Sequence of chain 1.B:
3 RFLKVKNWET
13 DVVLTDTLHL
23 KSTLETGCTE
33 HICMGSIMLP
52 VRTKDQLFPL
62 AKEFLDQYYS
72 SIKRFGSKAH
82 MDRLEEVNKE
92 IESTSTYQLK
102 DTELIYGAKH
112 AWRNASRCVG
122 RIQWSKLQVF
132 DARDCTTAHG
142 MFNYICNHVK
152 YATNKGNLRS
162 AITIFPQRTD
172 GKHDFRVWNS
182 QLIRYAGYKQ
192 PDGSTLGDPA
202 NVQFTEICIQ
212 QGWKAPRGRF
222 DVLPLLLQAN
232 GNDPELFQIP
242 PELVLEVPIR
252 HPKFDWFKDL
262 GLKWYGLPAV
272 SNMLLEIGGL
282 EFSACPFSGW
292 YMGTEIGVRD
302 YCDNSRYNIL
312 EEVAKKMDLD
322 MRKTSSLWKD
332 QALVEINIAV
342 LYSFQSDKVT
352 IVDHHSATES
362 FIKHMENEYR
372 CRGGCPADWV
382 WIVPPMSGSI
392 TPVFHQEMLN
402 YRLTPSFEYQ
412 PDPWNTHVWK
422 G

Binding-site contacts:
Ligand atom C12 contacts residue GLN182 of chain 1.B at 3.5 Å.
Ligand atom C15 contacts residue HEM1 of chain 1.H at 4.0 Å.
Ligand atom C08 contacts residue GLU296 of chain 1.B at 3.3 Å.
Ligand atom F13 contacts residue ARG185 of chain 1.B at 2.8 Å.
Ligand atom F13 contacts residue GLN182 of chain 1.B at 3.4 Å.
Ligand atom C02 contacts residue TRP291 of chain 1.B at 3.6 Å (hydrophobic).
Ligand atom N02 contacts residue HEM1 of chain 1.H at 3.2 Å.
Ligand atom C07 contacts residue SER289 of chain 1.B at 3.8 Å.
Ligand atom C05 contacts residue VAL271 of chain 1.B at 3.9 Å (hydrophobic).
Ligand atom C16 contacts residue HEM1 of chain 1.H at 3.6 Å.
Ligand atom C07 contacts residue PRO269 of chain 1.B at 3.9 Å (hydrophobic).
Ligand atom C04 contacts residue PRO269 of chain 1.B at 4.0 Å (hydrophobic).
Ligand atom N02 contacts residue GLU296 of chain 1.B at 2.7 Å (salt-bridge).
Ligand atom C14 contacts residue GLN182 of chain 1.B at 3.3 Å.
Ligand atom N01 contacts residue PRO269 of chain 1.B at 3.9 Å.
Ligand atom N02 contacts residue TRP291 of chain 1.B at 2.6 Å (h-bond).
Ligand atom C03 contacts residue HEM1 of chain 1.H at 3.2 Å.
Ligand atom C08 contacts residue HEM1 of chain 1.H at 3.9 Å.
Ligand atom C06 contacts residue GLU296 of chain 1.B at 3.4 Å.
Ligand atom C13 contacts residue GLN182 of chain 1.B at 3.3 Å.
Ligand atom C07 contacts residue HEM1 of chain 1.H at 3.5 Å.
Ligand atom C13 contacts residue ARG185 of chain 1.B at 3.9 Å.
Ligand atom C04 contacts residue HEM1 of chain 1.H at 3.9 Å.
Ligand atom C14 contacts residue ARG185 of chain 1.B at 3.4 Å.
Ligand atom C07 contacts residue PHE288 of chain 1.B at 3.7 Å (hydrophobic).
Ligand atom C03 contacts residue PRO269 of chain 1.B at 3.8 Å (hydrophobic).
Ligand atom N02 contacts residue TYR292 of chain 1.B at 3.7 Å.
Ligand atom C07 contacts residue GLY290 of chain 1.B at 3.5 Å.
Ligand atom C09 contacts residue GLU296 of chain 1.B at 3.5 Å.
Ligand atom C09 contacts residue PRO269 of chain 1.B at 3.9 Å (hydrophobic).
Ligand atom C18 contacts residue GLN182 of chain 1.B at 3.6 Å.
Ligand atom C15 contacts residue GLN182 of chain 1.B at 3.5 Å.
Ligand atom C02 contacts residue GLU296 of chain 1.B at 3.5 Å.
Ligand atom C21 contacts residue MET40 of chain 1.B at 3.7 Å (hydrophobic).
Ligand atom C03 contacts residue TRP291 of chain 1.B at 3.9 Å (hydrophobic).
Ligand atom F13 contacts residue TYR266 of chain 1.B at 3.2 Å.
Ligand atom C02 contacts residue HEM1 of chain 1.H at 3.5 Å.
Ligand atom C17 contacts residue HEM1 of chain 1.H at 3.4 Å.
Ligand atom N01 contacts residue GLU296 of chain 1.B at 2.7 Å (salt-bridge).
Ligand atom C02 contacts residue PRO269 of chain 1.B at 3.8 Å (hydrophobic).

A protein and the small-molecule ligand that binds it are described below.
Small molecule (SMILES): Cc1cc(N)nc(CCc2cc(F)cc(CCCN(C)C)c2)c1